Sequence of chain 1.B:
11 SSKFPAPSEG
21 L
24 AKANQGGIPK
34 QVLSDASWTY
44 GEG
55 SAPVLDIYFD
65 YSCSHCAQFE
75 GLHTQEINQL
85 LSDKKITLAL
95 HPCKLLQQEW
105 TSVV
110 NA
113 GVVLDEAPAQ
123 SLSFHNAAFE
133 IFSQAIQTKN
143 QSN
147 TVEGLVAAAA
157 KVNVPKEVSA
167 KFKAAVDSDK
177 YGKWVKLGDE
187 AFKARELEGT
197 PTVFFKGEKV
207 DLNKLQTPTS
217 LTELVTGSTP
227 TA

Binding-site contacts:
Ligand atom NAL contacts residue GLN34 of chain 1.B at 4.3 Å.
Ligand atom CAH contacts residue GLN34 of chain 1.B at 3.5 Å.
Ligand atom CAE contacts residue LEU116 of chain 1.B at 3.6 Å (hydrophobic).
Ligand atom OAA contacts residue GLY46 of chain 1.B at 4.3 Å.
Ligand atom OAB contacts residue GLU45 of chain 1.B at 3.5 Å (salt-bridge).
Ligand atom CAM contacts residue THR42 of chain 1.B at 4.4 Å.
Ligand atom CAN contacts residue THR42 of chain 1.B at 2.8 Å.
Ligand atom OAC contacts residue GLU45 of chain 1.B at 2.6 Å (salt-bridge).
Ligand atom CAM contacts residue GLU45 of chain 1.B at 3.3 Å.
Ligand atom CAE contacts residue SER123 of chain 1.B at 3.4 Å.
Ligand atom CAJ contacts residue THR42 of chain 1.B at 4.1 Å.
Ligand atom NAL contacts residue THR42 of chain 1.B at 2.8 Å (h-bond).
Ligand atom CAE contacts residue TRP41 of chain 1.B at 4.2 Å (hydrophobic).
Ligand atom CAE contacts residue PRO120 of chain 1.B at 4.1 Å (hydrophobic).
Ligand atom OAB contacts residue GLY46 of chain 1.B at 3.4 Å.
Ligand atom NAL contacts residue GLU45 of chain 1.B at 3.9 Å.
Ligand atom SAO contacts residue GLY46 of chain 1.B at 3.7 Å.
Ligand atom CAG contacts residue PRO120 of chain 1.B at 3.7 Å (hydrophobic).
Ligand atom CAK contacts residue GLY44 of chain 1.B at 4.5 Å.
Ligand atom CAN contacts residue TYR43 of chain 1.B at 4.3 Å (hydrophobic).
Ligand atom CAJ contacts residue GLU45 of chain 1.B at 4.2 Å.
Ligand atom SAO contacts residue GLU45 of chain 1.B at 4.2 Å.
Ligand atom CAF contacts residue GLN34 of chain 1.B at 3.7 Å.
Ligand atom CAG contacts residue TYR43 of chain 1.B at 3.8 Å (hydrophobic).
Ligand atom CAG contacts residue SER123 of chain 1.B at 3.6 Å.
Ligand atom OAD contacts residue GLY46 of chain 1.B at 2.8 Å (h-bond).
Ligand atom CAH contacts residue THR42 of chain 1.B at 3.4 Å.
Ligand atom CAF contacts residue TRP41 of chain 1.B at 4.4 Å (hydrophobic).
Ligand atom OAC contacts residue GLY44 of chain 1.B at 2.9 Å (h-bond).
Ligand atom CAI contacts residue THR42 of chain 1.B at 4.1 Å.
Ligand atom OAD contacts residue GLU45 of chain 1.B at 2.9 Å (salt-bridge).
Ligand atom CAF contacts residue LEU116 of chain 1.B at 4.0 Å (hydrophobic).
Ligand atom CAI contacts residue TYR43 of chain 1.B at 4.1 Å (hydrophobic).
Ligand atom OAD contacts residue GLY44 of chain 1.B at 3.0 Å.
Ligand atom CAE contacts residue TYR43 of chain 1.B at 4.1 Å (hydrophobic).
Ligand atom CAK contacts residue GLU45 of chain 1.B at 4.3 Å.
Ligand atom OAC contacts residue THR42 of chain 1.B at 3.5 Å (h-bond).
Ligand atom CAM contacts residue GLY44 of chain 1.B at 4.2 Å.
Ligand atom OAC contacts residue TYR43 of chain 1.B at 3.3 Å.
Ligand atom CAN contacts residue GLN34 of chain 1.B at 4.3 Å.

A small-molecule ligand and the protein it binds are described below.
Small molecule (SMILES): O=S(=O)(O)CC(O)CNC1CCCCC1